Binding-site contacts:
Ligand atom O5 contacts residue ASN154 of chain 3.B at 2.4 Å (h-bond).
Ligand atom C2 contacts residue ASN154 of chain 3.B at 2.4 Å.
Ligand atom N2 contacts residue ASN154 of chain 3.B at 2.9 Å (h-bond).
Ligand atom C5 contacts residue ASN154 of chain 3.B at 3.7 Å.
Ligand atom O7 contacts residue ASN154 of chain 3.B at 3.3 Å (h-bond).
Ligand atom C3 contacts residue ASN154 of chain 3.B at 3.8 Å.
Ligand atom C1 contacts residue ASN154 of chain 3.B at 1.4 Å.
Ligand atom C6 contacts residue HIS104 of chain 3.A at 3.2 Å.
Ligand atom C8 contacts residue ASN154 of chain 3.B at 3.4 Å.
Ligand atom O5 contacts residue HIS104 of chain 3.A at 3.0 Å (h-bond).
Ligand atom C8 contacts residue HIS104 of chain 3.A at 4.0 Å.
Ligand atom C4 contacts residue ASN154 of chain 3.B at 4.2 Å.
Ligand atom C7 contacts residue ASN154 of chain 3.B at 3.3 Å.
Ligand atom C5 contacts residue HIS104 of chain 3.A at 3.1 Å.
Ligand atom C4 contacts residue HIS104 of chain 3.A at 4.4 Å.
Ligand atom C1 contacts residue HIS104 of chain 3.A at 3.2 Å.

The protein below binds the small molecule below.
Small molecule (SMILES): CC(=O)N[C@H]1[C@H](O[C@H]2[C@H](O)[C@@H](NC(C)=O)CO[C@@H]2CO[C@@H]2O[C@@H](C)[C@@H](O)[C@@H](O)[C@@H]2O)O[C@H](CO)[C@@H](O)[C@@H]1O

Sequence of chain 3.A:
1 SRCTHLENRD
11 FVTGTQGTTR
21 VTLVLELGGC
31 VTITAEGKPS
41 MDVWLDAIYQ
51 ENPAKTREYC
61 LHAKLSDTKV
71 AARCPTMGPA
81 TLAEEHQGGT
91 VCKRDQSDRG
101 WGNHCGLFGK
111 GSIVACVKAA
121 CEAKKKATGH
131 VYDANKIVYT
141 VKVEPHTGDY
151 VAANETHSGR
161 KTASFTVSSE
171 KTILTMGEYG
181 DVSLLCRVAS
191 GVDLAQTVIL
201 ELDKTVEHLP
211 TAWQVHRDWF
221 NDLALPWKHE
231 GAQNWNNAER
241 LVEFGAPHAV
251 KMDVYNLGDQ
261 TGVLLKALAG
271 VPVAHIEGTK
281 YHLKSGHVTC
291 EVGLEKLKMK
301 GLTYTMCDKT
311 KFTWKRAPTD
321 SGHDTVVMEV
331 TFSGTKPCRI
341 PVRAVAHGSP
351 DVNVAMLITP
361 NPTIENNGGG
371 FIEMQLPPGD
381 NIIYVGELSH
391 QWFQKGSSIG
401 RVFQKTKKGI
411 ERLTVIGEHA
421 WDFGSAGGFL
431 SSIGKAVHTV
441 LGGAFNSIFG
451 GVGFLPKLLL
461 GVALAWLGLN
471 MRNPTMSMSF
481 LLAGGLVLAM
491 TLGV

Sequence of chain 3.B:
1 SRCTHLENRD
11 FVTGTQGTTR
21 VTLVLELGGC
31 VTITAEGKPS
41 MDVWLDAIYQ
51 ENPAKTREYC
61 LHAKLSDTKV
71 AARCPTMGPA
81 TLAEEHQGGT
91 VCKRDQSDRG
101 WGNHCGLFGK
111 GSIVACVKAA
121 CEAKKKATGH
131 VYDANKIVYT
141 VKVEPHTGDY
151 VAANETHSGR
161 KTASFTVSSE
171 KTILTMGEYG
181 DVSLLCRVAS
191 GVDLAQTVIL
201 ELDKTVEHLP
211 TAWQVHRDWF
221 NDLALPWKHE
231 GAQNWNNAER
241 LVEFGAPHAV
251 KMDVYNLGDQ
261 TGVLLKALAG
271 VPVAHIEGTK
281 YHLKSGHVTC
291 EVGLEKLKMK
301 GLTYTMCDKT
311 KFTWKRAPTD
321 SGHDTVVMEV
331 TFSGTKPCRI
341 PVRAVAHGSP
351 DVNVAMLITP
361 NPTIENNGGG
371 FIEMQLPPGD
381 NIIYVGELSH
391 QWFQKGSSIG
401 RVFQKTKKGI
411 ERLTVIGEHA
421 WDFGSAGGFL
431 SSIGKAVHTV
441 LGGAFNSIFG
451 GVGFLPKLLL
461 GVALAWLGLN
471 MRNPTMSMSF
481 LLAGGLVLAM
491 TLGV